Sequence of chain 1.B:
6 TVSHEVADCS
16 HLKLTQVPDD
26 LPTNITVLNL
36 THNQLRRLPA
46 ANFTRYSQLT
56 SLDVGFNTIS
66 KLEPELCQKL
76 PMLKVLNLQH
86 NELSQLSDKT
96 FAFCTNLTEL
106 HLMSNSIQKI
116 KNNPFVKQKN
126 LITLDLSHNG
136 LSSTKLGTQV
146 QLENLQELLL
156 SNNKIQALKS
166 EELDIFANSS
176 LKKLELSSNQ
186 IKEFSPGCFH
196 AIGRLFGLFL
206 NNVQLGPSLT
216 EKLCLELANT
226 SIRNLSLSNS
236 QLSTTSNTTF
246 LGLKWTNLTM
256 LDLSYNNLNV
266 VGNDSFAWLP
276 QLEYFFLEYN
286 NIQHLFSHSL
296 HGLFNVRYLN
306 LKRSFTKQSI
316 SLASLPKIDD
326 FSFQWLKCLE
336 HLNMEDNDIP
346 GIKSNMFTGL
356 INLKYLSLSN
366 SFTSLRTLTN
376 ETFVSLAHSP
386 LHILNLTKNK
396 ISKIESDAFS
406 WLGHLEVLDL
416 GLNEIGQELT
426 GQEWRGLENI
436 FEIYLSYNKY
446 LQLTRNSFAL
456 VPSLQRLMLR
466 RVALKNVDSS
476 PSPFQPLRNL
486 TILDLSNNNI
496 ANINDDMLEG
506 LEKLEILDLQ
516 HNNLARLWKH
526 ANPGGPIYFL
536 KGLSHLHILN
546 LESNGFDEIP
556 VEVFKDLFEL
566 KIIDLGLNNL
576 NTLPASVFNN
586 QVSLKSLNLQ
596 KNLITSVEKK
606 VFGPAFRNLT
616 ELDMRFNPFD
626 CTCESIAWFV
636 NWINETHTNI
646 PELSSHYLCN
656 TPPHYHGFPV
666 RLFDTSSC

Binding-site contacts:
Ligand atom C3 contacts residue ASP414 of chain 1.B at 3.9 Å.
Ligand atom C8 contacts residue TYR439 of chain 1.B at 4.0 Å (hydrophobic).
Ligand atom C4 contacts residue ASN390 of chain 1.B at 4.2 Å.
Ligand atom C1 contacts residue ASN390 of chain 1.B at 1.4 Å.
Ligand atom C6 contacts residue GLU340 of chain 1.B at 4.3 Å.
Ligand atom C1 contacts residue ASP414 of chain 1.B at 3.7 Å.
Ligand atom C6 contacts residue SER364 of chain 1.B at 3.5 Å.
Ligand atom C5 contacts residue THR392 of chain 1.B at 3.8 Å.
Ligand atom C8 contacts residue VAL412 of chain 1.B at 3.9 Å (hydrophobic).
Ligand atom O6 contacts residue SER364 of chain 1.B at 4.2 Å.
Ligand atom C5 contacts residue ASN390 of chain 1.B at 3.6 Å.
Ligand atom N2 contacts residue ASN390 of chain 1.B at 2.9 Å (h-bond).
Ligand atom O5 contacts residue GLU340 of chain 1.B at 4.3 Å.
Ligand atom C5 contacts residue SER364 of chain 1.B at 4.1 Å.
Ligand atom O7 contacts residue ASN390 of chain 1.B at 3.7 Å.
Ligand atom C3 contacts residue ASN390 of chain 1.B at 3.8 Å.
Ligand atom O7 contacts residue ASP414 of chain 1.B at 4.5 Å.
Ligand atom C2 contacts residue ASP414 of chain 1.B at 3.5 Å.
Ligand atom C2 contacts residue ASN390 of chain 1.B at 2.4 Å.
Ligand atom O5 contacts residue ASN390 of chain 1.B at 2.3 Å (h-bond).
Ligand atom C6 contacts residue THR392 of chain 1.B at 4.2 Å.
Ligand atom N2 contacts residue ASP414 of chain 1.B at 2.5 Å (salt-bridge).
Ligand atom C1 contacts residue THR392 of chain 1.B at 4.1 Å.
Ligand atom C7 contacts residue ASP414 of chain 1.B at 3.3 Å.
Ligand atom C8 contacts residue ASP414 of chain 1.B at 3.2 Å.
Ligand atom C8 contacts residue LYS393 of chain 1.B at 4.2 Å.
Ligand atom O6 contacts residue GLU340 of chain 1.B at 3.2 Å (salt-bridge).
Ligand atom O7 contacts residue LEU417 of chain 1.B at 4.1 Å.
Ligand atom O5 contacts residue SER364 of chain 1.B at 4.0 Å.
Ligand atom C7 contacts residue ASN390 of chain 1.B at 3.5 Å.
Ligand atom O5 contacts residue THR392 of chain 1.B at 3.9 Å.

The protein below binds the small molecule below.
Small molecule (SMILES): CC(=O)N[C@H]1[C@H](O[C@H]2[C@H](O)[C@@H](NC(C)=O)CO[C@@H]2CO)O[C@H](CO)[C@@H](O)[C@@H]1O